Sequence of chain 2.L:
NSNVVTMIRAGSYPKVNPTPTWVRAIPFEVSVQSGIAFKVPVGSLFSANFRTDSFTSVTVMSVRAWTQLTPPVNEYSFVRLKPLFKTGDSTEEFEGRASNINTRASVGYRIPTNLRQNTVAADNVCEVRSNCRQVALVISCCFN

A protein and the small-molecule ligand that binds it are described below.
Small molecule (SMILES): CO[P](=O)(O)O[C@H]1[C@@H](O)[C@H](n2ccc(=O)[nH]c2=O)O[C@@H]1COP(=O)(O)O

Sequence of chain 1.TB:
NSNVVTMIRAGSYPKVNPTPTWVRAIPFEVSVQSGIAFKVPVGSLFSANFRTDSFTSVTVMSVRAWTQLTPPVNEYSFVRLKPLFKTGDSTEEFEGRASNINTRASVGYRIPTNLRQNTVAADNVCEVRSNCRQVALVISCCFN

Binding-site contacts:
Ligand atom C5 contacts residue ARG125 of chain 2.L at 3.9 Å.
Ligand atom C2 contacts residue ASN16 of chain 1.TB at 3.9 Å.
Ligand atom P contacts residue ARG125 of chain 2.L at 3.8 Å.
Ligand atom C2 contacts residue ARG125 of chain 2.L at 4.3 Å.
Ligand atom C4 contacts residue ARG125 of chain 2.L at 3.9 Å.
Ligand atom OP3 contacts residue ARG125 of chain 2.L at 3.1 Å.
Ligand atom O4 contacts residue THR21 of chain 1.TB at 4.5 Å.
Ligand atom OP2 contacts residue SER77 of chain 2.L at 4.1 Å.
Ligand atom C6 contacts residue ARG125 of chain 2.L at 3.8 Å.
Ligand atom N3 contacts residue ASN16 of chain 1.TB at 3.4 Å (h-bond).
Ligand atom P contacts residue ILE23 of chain 1.TB at 4.3 Å.
Ligand atom O5' contacts residue ARG125 of chain 2.L at 3.3 Å (salt-bridge).
Ligand atom O4 contacts residue ASN16 of chain 1.TB at 4.5 Å.
Ligand atom C5' contacts residue ARG131 of chain 2.L at 3.4 Å.
Ligand atom OP3 contacts residue SER77 of chain 2.L at 4.1 Å.
Ligand atom O3' contacts residue ARG125 of chain 2.L at 4.1 Å.
Ligand atom C3' contacts residue ARG125 of chain 2.L at 3.5 Å.
Ligand atom C2' contacts residue ARG125 of chain 2.L at 4.1 Å.
Ligand atom C5' contacts residue ARG125 of chain 2.L at 4.5 Å.
Ligand atom N1 contacts residue ARG125 of chain 2.L at 4.1 Å.
Ligand atom P contacts residue ARG131 of chain 2.L at 3.5 Å.
Ligand atom OP1 contacts residue ILE23 of chain 1.TB at 3.8 Å.
Ligand atom N3 contacts residue ARG125 of chain 2.L at 4.2 Å.
Ligand atom OP3 contacts residue ILE23 of chain 1.TB at 4.0 Å.
Ligand atom O4 contacts residue SER17 of chain 1.TB at 3.4 Å.
Ligand atom O2 contacts residue ASN16 of chain 1.TB at 3.6 Å.
Ligand atom C5' contacts residue MET76 of chain 2.L at 4.3 Å (hydrophobic).
Ligand atom C4 contacts residue SER17 of chain 1.TB at 4.2 Å.
Ligand atom C4 contacts residue ASN16 of chain 1.TB at 4.3 Å.
Ligand atom OP1 contacts residue ARG125 of chain 2.L at 2.5 Å (salt-bridge).
Ligand atom OP1 contacts residue ARG131 of chain 2.L at 3.3 Å (salt-bridge).
Ligand atom O5' contacts residue ARG131 of chain 2.L at 2.9 Å (salt-bridge).
Ligand atom O4 contacts residue ARG125 of chain 2.L at 4.1 Å.
Ligand atom OP2 contacts residue ARG131 of chain 2.L at 3.8 Å.